This protein binds this small molecule.
Small molecule (SMILES): C[C@H]1O[C@@H](n2cnc3c(N)ncnc32)[C@H](O)[C@@H]1O

Binding-site contacts:
Ligand atom C2' contacts residue MET194 of chain 1.B at 3.6 Å (hydrophobic).
Ligand atom N7 contacts residue GLY80 of chain 1.B at 3.5 Å (h-bond).
Ligand atom N9 contacts residue TRP173 of chain 1.B at 3.7 Å.
Ligand atom C8 contacts residue ALA79 of chain 1.B at 3.6 Å (hydrophobic).
Ligand atom N6 contacts residue GLY80 of chain 1.B at 3.2 Å.
Ligand atom N3 contacts residue GLU193 of chain 1.B at 3.6 Å.
Ligand atom C4 contacts residue TRP173 of chain 1.B at 3.6 Å (hydrophobic).
Ligand atom C3' contacts residue GLU195 of chain 1.B at 3.4 Å.
Ligand atom N7 contacts residue ASN218 of chain 1.B at 3.1 Å (h-bond).
Ligand atom C5 contacts residue GLY80 of chain 1.B at 3.7 Å.
Ligand atom O2' contacts residue ARG214 of chain 1.B at 3.5 Å (salt-bridge).
Ligand atom C3' contacts residue MET194 of chain 1.B at 3.8 Å (hydrophobic).
Ligand atom C6 contacts residue GLY80 of chain 1.B at 3.6 Å.
Ligand atom O3' contacts residue GLU195 of chain 1.B at 2.6 Å (salt-bridge).
Ligand atom N6 contacts residue ASN218 of chain 1.B at 3.0 Å (h-bond).
Ligand atom O3' contacts residue ALA10 of chain 1.B at 3.5 Å.
Ligand atom O2' contacts residue GLU195 of chain 1.B at 2.9 Å (salt-bridge).
Ligand atom N3 contacts residue TRP173 of chain 1.B at 3.8 Å.
Ligand atom O4' contacts residue TRP173 of chain 1.B at 3.6 Å.
Ligand atom N7 contacts residue TRP173 of chain 1.B at 3.4 Å.
Ligand atom C6 contacts residue GLU192 of chain 1.B at 3.6 Å.
Ligand atom C1' contacts residue THR78 of chain 1.B at 3.5 Å.
Ligand atom N3 contacts residue MET194 of chain 1.B at 3.5 Å.
Ligand atom N7 contacts residue ALA79 of chain 1.B at 3.4 Å.
Ligand atom C6 contacts residue TRP173 of chain 1.B at 3.5 Å (hydrophobic).
Ligand atom N1 contacts residue TRP173 of chain 1.B at 3.6 Å.
Ligand atom C4' contacts residue MET11 of chain 1.B at 3.9 Å (hydrophobic).
Ligand atom C8 contacts residue THR78 of chain 1.B at 3.2 Å.
Ligand atom N1 contacts residue GLU192 of chain 1.B at 2.7 Å (salt-bridge).
Ligand atom C2 contacts residue GLU192 of chain 1.B at 3.4 Å.
Ligand atom N1 contacts residue GLU172 of chain 1.B at 3.9 Å.
Ligand atom O2' contacts residue GLU193 of chain 1.B at 3.3 Å.
Ligand atom C8 contacts residue TRP173 of chain 1.B at 3.7 Å (hydrophobic).
Ligand atom C2 contacts residue GLU172 of chain 1.B at 3.1 Å.
Ligand atom N6 contacts residue TRP173 of chain 1.B at 3.4 Å (h-bond).
Ligand atom C2 contacts residue MET194 of chain 1.B at 3.9 Å (hydrophobic).
Ligand atom C5 contacts residue TRP173 of chain 1.B at 3.6 Å (hydrophobic).
Ligand atom N9 contacts residue THR78 of chain 1.B at 3.5 Å (h-bond).
Ligand atom O2' contacts residue MET194 of chain 1.B at 2.9 Å (h-bond).
Ligand atom N6 contacts residue GLU192 of chain 1.B at 3.5 Å (salt-bridge).

Sequence of chain 1.B:
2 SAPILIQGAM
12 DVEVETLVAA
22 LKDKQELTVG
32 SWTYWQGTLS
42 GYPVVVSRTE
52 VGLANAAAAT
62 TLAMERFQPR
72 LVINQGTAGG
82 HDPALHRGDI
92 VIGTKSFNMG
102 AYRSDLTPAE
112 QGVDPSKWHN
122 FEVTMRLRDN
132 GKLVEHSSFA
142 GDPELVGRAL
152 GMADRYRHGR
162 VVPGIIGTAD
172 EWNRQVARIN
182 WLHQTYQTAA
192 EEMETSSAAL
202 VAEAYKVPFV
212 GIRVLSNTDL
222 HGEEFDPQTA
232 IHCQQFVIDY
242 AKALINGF